Sequence of chain 1.A:
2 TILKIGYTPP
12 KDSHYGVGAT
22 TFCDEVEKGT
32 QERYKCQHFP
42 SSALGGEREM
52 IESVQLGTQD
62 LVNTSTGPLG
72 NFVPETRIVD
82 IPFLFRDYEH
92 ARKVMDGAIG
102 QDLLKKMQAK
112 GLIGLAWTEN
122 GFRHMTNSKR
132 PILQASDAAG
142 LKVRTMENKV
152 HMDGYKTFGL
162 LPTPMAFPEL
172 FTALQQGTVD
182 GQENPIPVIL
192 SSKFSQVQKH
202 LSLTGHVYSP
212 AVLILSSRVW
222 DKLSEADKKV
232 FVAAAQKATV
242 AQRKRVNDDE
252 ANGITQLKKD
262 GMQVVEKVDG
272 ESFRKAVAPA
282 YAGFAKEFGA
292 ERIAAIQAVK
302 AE

Binding-site contacts:
Ligand atom CAG contacts residue PHE168 of chain 1.A at 3.6 Å (hydrophobic).
Ligand atom OAB contacts residue SER66 of chain 1.A at 3.3 Å.
Ligand atom OAE contacts residue MET147 of chain 1.A at 3.9 Å.
Ligand atom CAI contacts residue ASN121 of chain 1.A at 4.0 Å.
Ligand atom OAB contacts residue THR9 of chain 1.A at 4.2 Å.
Ligand atom OAE contacts residue ASN121 of chain 1.A at 3.0 Å (h-bond).
Ligand atom CAG contacts residue ARG145 of chain 1.A at 3.6 Å.
Ligand atom CAH contacts residue GLU48 of chain 1.A at 4.1 Å.
Ligand atom OAC contacts residue ASN185 of chain 1.A at 2.9 Å (h-bond).
Ligand atom OAA contacts residue PHE168 of chain 1.A at 3.6 Å.
Ligand atom OAB contacts residue TYR16 of chain 1.A at 2.6 Å (h-bond).
Ligand atom CAI contacts residue ASN185 of chain 1.A at 3.7 Å.
Ligand atom CAG contacts residue MET147 of chain 1.A at 3.4 Å (hydrophobic).
Ligand atom CAH contacts residue ASN185 of chain 1.A at 4.2 Å.
Ligand atom CAG contacts residue ASN185 of chain 1.A at 3.9 Å.
Ligand atom CAF contacts residue THR9 of chain 1.A at 3.5 Å.
Ligand atom CAF contacts residue ASN121 of chain 1.A at 3.8 Å.
Ligand atom CAF contacts residue TYR16 of chain 1.A at 3.5 Å (hydrophobic).
Ligand atom OAD contacts residue GLU48 of chain 1.A at 3.4 Å (salt-bridge).
Ligand atom CAI contacts residue ARG124 of chain 1.A at 3.9 Å.
Ligand atom OAC contacts residue MET147 of chain 1.A at 3.6 Å.
Ligand atom OAE contacts residue ASN185 of chain 1.A at 2.5 Å (h-bond).
Ligand atom OAB contacts residue GLU48 of chain 1.A at 2.7 Å (salt-bridge).
Ligand atom OAD contacts residue THR9 of chain 1.A at 2.8 Å (h-bond).
Ligand atom CAF contacts residue VAL189 of chain 1.A at 4.1 Å (hydrophobic).
Ligand atom CAI contacts residue MET147 of chain 1.A at 3.6 Å (hydrophobic).
Ligand atom CAI contacts residue GLU48 of chain 1.A at 4.2 Å.
Ligand atom CAH contacts residue THR9 of chain 1.A at 3.5 Å.
Ligand atom OAA contacts residue MET147 of chain 1.A at 3.5 Å.
Ligand atom CAI contacts residue SER66 of chain 1.A at 4.2 Å.
Ligand atom OAE contacts residue ARG124 of chain 1.A at 2.9 Å (salt-bridge).
Ligand atom OAC contacts residue PHE168 of chain 1.A at 3.6 Å.
Ligand atom OAC contacts residue ARG145 of chain 1.A at 2.9 Å (salt-bridge).
Ligand atom OAC contacts residue ARG124 of chain 1.A at 2.9 Å (salt-bridge).
Ligand atom CAF contacts residue GLU48 of chain 1.A at 3.6 Å.
Ligand atom OAB contacts residue ASN121 of chain 1.A at 3.5 Å (h-bond).
Ligand atom CAG contacts residue ARG124 of chain 1.A at 3.8 Å.
Ligand atom OAD contacts residue PHE168 of chain 1.A at 3.7 Å.
Ligand atom CAH contacts residue PHE168 of chain 1.A at 3.8 Å (hydrophobic).
Ligand atom OAA contacts residue ARG145 of chain 1.A at 2.9 Å (salt-bridge).

This small molecule binds to this protein.
Small molecule (SMILES): O=C(O)[C@H](O)[C@H](O)CO